This small molecule binds to this protein.
Small molecule (SMILES): Cc1cn([C@H]2C[C@H](O[P](=O)(O)OC[C@H]3O[C@@H](n4cnc5c(=O)nc(N)[nH]c54)C[C@@H]3O)[C@@H](CO[P](=O)(O)O[C@H]3C[C@H](n4ccc(N)nc4=O)O[C@@H]3CO[P](=O)(O)O[C@H]3C[C@H](n4cnc5c(N)ncnc54)O[C@@H]3CO[P](=O)(O)O[C@H]3C[C@H](n4cc(C)c(=O)[nH]c4=O)O[C@@H]3CO[P](=O)(O)O[C@H]3C[C@H](n4cnc5c(=O)nc(N)[nH]c54)O[C@@H]3COP(=O)=O)O2)c(=O)[nH]c1=O

Sequence of chain 1.B:
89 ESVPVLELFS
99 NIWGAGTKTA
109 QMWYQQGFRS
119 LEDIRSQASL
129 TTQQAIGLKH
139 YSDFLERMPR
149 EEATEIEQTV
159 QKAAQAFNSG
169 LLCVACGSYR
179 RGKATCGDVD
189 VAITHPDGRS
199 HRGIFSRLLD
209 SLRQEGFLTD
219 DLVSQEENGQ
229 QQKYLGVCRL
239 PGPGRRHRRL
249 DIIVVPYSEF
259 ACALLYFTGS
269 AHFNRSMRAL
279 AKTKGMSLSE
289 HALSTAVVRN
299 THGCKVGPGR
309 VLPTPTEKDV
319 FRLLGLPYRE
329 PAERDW

Binding-site contacts:
Ligand atom N4 contacts residue DG3 of chain 1.C at 2.9 Å (h-bond).
Ligand atom N1 contacts residue DC1 of chain 1.C at 2.8 Å (h-bond).
Ligand atom OP1 contacts residue LYS280 of chain 1.B at 3.4 Å.
Ligand atom N1 contacts residue DC6 of chain 1.C at 3.0 Å (h-bond).
Ligand atom O2 contacts residue DG3 of chain 1.C at 2.7 Å (h-bond).
Ligand atom N1 contacts residue DA2 of chain 1.C at 3.4 Å.
Ligand atom C2 contacts residue DT4 of chain 1.C at 3.4 Å.
Ligand atom N3 contacts residue DA2 of chain 1.C at 2.9 Å (h-bond).
Ligand atom O4' contacts residue ARG273 of chain 1.B at 3.5 Å (salt-bridge).
Ligand atom O6 contacts residue DC6 of chain 1.C at 3.1 Å (h-bond).
Ligand atom OP1 contacts residue LYS280 of chain 1.B at 3.3 Å (salt-bridge).
Ligand atom C5' contacts residue ASN226 of chain 1.B at 2.8 Å.
Ligand atom C4' contacts residue ASN226 of chain 1.B at 3.1 Å.
Ligand atom C2 contacts residue DG3 of chain 1.C at 3.5 Å.
Ligand atom C4' contacts residue ARG276 of chain 1.B at 3.6 Å.
Ligand atom O5' contacts residue ALA277 of chain 1.B at 3.3 Å.
Ligand atom N3 contacts residue DG3 of chain 1.C at 2.9 Å (h-bond).
Ligand atom N3 contacts residue DA5 of chain 1.C at 2.9 Å (h-bond).
Ligand atom O2 contacts residue DA5 of chain 1.C at 3.5 Å.
Ligand atom C4' contacts residue LEU286 of chain 1.B at 3.5 Å (hydrophobic).
Ligand atom O6 contacts residue ARG273 of chain 1.B at 3.1 Å (salt-bridge).
Ligand atom N2 contacts residue DC1 of chain 1.C at 2.8 Å (h-bond).
Ligand atom N7 contacts residue ARG273 of chain 1.B at 3.5 Å (salt-bridge).
Ligand atom O2 contacts residue DG3 of chain 1.C at 3.5 Å (h-bond).
Ligand atom O4 contacts residue DA5 of chain 1.C at 3.2 Å (h-bond).
Ligand atom O6 contacts residue DC1 of chain 1.C at 2.8 Å (h-bond).
Ligand atom O4 contacts residue DA2 of chain 1.C at 3.1 Å (h-bond).
Ligand atom C5' contacts residue LEU286 of chain 1.B at 3.4 Å (hydrophobic).
Ligand atom N1 contacts residue DT4 of chain 1.C at 2.8 Å (h-bond).
Ligand atom O6 contacts residue DA5 of chain 1.C at 3.6 Å (h-bond).
Ligand atom C5' contacts residue SER222 of chain 1.B at 3.5 Å.
Ligand atom O3' contacts residue GLN131 of chain 1.B at 3.0 Å (h-bond).
Ligand atom O3' contacts residue THR129 of chain 1.B at 3.5 Å.
Ligand atom N2 contacts residue DA2 of chain 1.C at 3.0 Å (h-bond).
Ligand atom N1 contacts residue DA5 of chain 1.C at 3.5 Å (h-bond).
Ligand atom C2 contacts residue DA2 of chain 1.C at 3.2 Å.
Ligand atom N3 contacts residue DA2 of chain 1.C at 3.6 Å.
Ligand atom O4' contacts residue ARG276 of chain 1.B at 3.1 Å.
Ligand atom N2 contacts residue DC6 of chain 1.C at 2.9 Å (h-bond).
Ligand atom N6 contacts residue DT4 of chain 1.C at 3.3 Å (h-bond).